Binding-site contacts:
Ligand atom C6 contacts residue THR122 of chain 1.B at 3.7 Å.
Ligand atom O71 contacts residue LEU23 of chain 1.B at 3.5 Å.
Ligand atom O4 contacts residue ILE33 of chain 1.B at 2.8 Å (h-bond).
Ligand atom O1P contacts residue SER123 of chain 1.B at 3.1 Å (h-bond).
Ligand atom O1P contacts residue GLY124 of chain 1.B at 2.9 Å (h-bond).
Ligand atom C1' contacts residue LYS24 of chain 1.B at 3.7 Å.
Ligand atom O72 contacts residue LEU23 of chain 1.B at 3.7 Å.
Ligand atom O3' contacts residue LYS24 of chain 1.B at 3.1 Å (salt-bridge).
Ligand atom C7 contacts residue THR122 of chain 1.B at 3.3 Å.
Ligand atom P contacts residue SER123 of chain 1.B at 3.3 Å.
Ligand atom O1P contacts residue SER125 of chain 1.B at 3.8 Å.
Ligand atom C5' contacts residue VAL120 of chain 1.B at 3.7 Å (hydrophobic).
Ligand atom O4 contacts residue TYR32 of chain 1.B at 3.6 Å.
Ligand atom C5 contacts residue TYR32 of chain 1.B at 3.7 Å (hydrophobic).
Ligand atom C5 contacts residue THR122 of chain 1.B at 3.7 Å.
Ligand atom C2 contacts residue TYR32 of chain 1.B at 3.4 Å (hydrophobic).
Ligand atom O4' contacts residue LYS24 of chain 1.B at 3.6 Å (salt-bridge).
Ligand atom O2' contacts residue ASP119 of chain 1.B at 3.6 Å.
Ligand atom O4 contacts residue ARG150 of chain 1.B at 2.7 Å (salt-bridge).
Ligand atom O5' contacts residue THR122 of chain 1.B at 3.4 Å.
Ligand atom C2 contacts residue ILE33 of chain 1.B at 3.6 Å (hydrophobic).
Ligand atom O1P contacts residue THR122 of chain 1.B at 2.9 Å (h-bond).
Ligand atom C4' contacts residue SER126 of chain 1.B at 3.6 Å.
Ligand atom O71 contacts residue LYS24 of chain 1.B at 2.9 Å (salt-bridge).
Ligand atom O2P contacts residue SER123 of chain 1.B at 3.8 Å.
Ligand atom O3P contacts residue THR122 of chain 1.B at 3.5 Å.
Ligand atom C4 contacts residue ILE33 of chain 1.B at 3.7 Å (hydrophobic).
Ligand atom N3 contacts residue TYR32 of chain 1.B at 3.6 Å.
Ligand atom N1 contacts residue TYR32 of chain 1.B at 3.5 Å (h-bond).
Ligand atom O72 contacts residue THR122 of chain 1.B at 2.4 Å (h-bond).
Ligand atom O3P contacts residue SER123 of chain 1.B at 2.4 Å (h-bond).
Ligand atom O2P contacts residue SER126 of chain 1.B at 2.5 Å (h-bond).
Ligand atom O2 contacts residue ILE33 of chain 1.B at 3.5 Å (h-bond).
Ligand atom O3' contacts residue SER126 of chain 1.B at 3.6 Å.
Ligand atom O2 contacts residue TYR32 of chain 1.B at 3.5 Å (h-bond).
Ligand atom C5' contacts residue THR122 of chain 1.B at 3.7 Å.
Ligand atom C4 contacts residue ARG150 of chain 1.B at 3.6 Å.
Ligand atom C4 contacts residue TYR32 of chain 1.B at 3.7 Å (hydrophobic).
Ligand atom N3 contacts residue ILE33 of chain 1.B at 2.8 Å (h-bond).
Ligand atom C5 contacts residue ARG150 of chain 1.B at 3.7 Å.

Sequence of chain 1.B:
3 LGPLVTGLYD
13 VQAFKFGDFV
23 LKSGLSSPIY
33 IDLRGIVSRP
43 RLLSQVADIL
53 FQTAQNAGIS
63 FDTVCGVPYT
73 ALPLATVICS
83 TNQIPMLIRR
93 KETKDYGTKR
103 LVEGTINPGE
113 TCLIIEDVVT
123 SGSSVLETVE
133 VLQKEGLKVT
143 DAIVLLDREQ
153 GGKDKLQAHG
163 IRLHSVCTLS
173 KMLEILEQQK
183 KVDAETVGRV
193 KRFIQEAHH

A small-molecule ligand and the protein it binds are described below.
Small molecule (SMILES): O=C(O)c1cc(=O)[nH]c(=O)n1[C@@H]1O[C@H](COP(=O)(O)O)[C@@H](O)[C@H]1O